Sequence of chain 1.A:
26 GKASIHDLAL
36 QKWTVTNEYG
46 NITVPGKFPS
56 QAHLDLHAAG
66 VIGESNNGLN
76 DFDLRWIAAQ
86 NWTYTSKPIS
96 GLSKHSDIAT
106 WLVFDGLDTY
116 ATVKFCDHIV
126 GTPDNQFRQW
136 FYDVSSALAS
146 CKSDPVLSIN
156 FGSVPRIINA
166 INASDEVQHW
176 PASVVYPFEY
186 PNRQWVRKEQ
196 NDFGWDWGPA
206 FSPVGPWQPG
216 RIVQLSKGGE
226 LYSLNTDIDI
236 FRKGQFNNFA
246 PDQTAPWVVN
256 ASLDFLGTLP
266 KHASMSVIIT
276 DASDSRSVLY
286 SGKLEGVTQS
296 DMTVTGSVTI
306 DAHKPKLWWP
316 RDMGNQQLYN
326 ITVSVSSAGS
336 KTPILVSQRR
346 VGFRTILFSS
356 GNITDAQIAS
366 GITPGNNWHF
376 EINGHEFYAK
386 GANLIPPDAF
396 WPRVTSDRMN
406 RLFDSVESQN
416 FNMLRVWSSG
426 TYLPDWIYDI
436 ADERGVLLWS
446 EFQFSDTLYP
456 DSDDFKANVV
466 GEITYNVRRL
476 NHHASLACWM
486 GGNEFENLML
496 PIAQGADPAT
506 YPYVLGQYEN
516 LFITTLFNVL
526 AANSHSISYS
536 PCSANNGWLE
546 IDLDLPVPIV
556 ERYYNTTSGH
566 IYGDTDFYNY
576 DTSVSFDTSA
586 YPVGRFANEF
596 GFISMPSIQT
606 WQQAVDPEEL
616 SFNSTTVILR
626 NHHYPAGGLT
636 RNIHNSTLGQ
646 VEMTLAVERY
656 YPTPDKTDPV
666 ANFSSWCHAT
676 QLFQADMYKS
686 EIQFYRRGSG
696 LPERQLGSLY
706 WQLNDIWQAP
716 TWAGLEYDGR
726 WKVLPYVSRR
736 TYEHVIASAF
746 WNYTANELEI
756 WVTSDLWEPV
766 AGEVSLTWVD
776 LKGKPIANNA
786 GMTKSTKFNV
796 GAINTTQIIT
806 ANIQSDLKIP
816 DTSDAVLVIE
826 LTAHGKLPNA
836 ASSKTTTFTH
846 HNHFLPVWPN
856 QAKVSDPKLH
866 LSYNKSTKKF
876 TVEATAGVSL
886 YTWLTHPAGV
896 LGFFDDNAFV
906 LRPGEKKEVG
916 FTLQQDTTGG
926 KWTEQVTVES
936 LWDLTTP

Binding-site contacts:
Ligand atom N2 contacts residue TYR181 of chain 1.A at 3.9 Å.
Ligand atom C7 contacts residue LEU643 of chain 1.A at 4.2 Å (hydrophobic).
Ligand atom C5 contacts residue ASN640 of chain 1.A at 3.6 Å.
Ligand atom O7 contacts residue ASN640 of chain 1.A at 3.7 Å.
Ligand atom C2 contacts residue ASN640 of chain 1.A at 2.5 Å.
Ligand atom O5 contacts residue TYR181 of chain 1.A at 4.0 Å.
Ligand atom O5 contacts residue ALA631 of chain 1.A at 3.4 Å (h-bond).
Ligand atom C2 contacts residue TYR181 of chain 1.A at 3.9 Å (hydrophobic).
Ligand atom C5 contacts residue ALA631 of chain 1.A at 3.9 Å (hydrophobic).
Ligand atom C1 contacts residue PRO630 of chain 1.A at 3.6 Å (hydrophobic).
Ligand atom O5 contacts residue ASN640 of chain 1.A at 2.3 Å (h-bond).
Ligand atom O6 contacts residue ASN637 of chain 1.A at 3.8 Å.
Ligand atom C8 contacts residue TYR629 of chain 1.A at 3.8 Å (hydrophobic).
Ligand atom C1 contacts residue TYR181 of chain 1.A at 3.3 Å (hydrophobic).
Ligand atom C6 contacts residue ALA631 of chain 1.A at 4.1 Å (hydrophobic).
Ligand atom N2 contacts residue ASN640 of chain 1.A at 2.9 Å (h-bond).
Ligand atom O5 contacts residue ASN637 of chain 1.A at 2.9 Å (h-bond).
Ligand atom C1 contacts residue ASN640 of chain 1.A at 1.4 Å.
Ligand atom C4 contacts residue ASN640 of chain 1.A at 4.2 Å.
Ligand atom C3 contacts residue TYR181 of chain 1.A at 3.8 Å (hydrophobic).
Ligand atom C1 contacts residue ASN637 of chain 1.A at 3.6 Å.
Ligand atom C7 contacts residue ASN640 of chain 1.A at 3.8 Å.
Ligand atom C4 contacts residue TYR181 of chain 1.A at 4.5 Å (hydrophobic).
Ligand atom C5 contacts residue TYR181 of chain 1.A at 3.9 Å (hydrophobic).
Ligand atom C5 contacts residue ASN637 of chain 1.A at 4.0 Å.
Ligand atom O7 contacts residue LEU643 of chain 1.A at 3.7 Å.
Ligand atom O5 contacts residue PRO630 of chain 1.A at 4.4 Å.
Ligand atom C6 contacts residue ASN637 of chain 1.A at 3.9 Å.
Ligand atom C1 contacts residue ALA631 of chain 1.A at 3.9 Å (hydrophobic).
Ligand atom C3 contacts residue ASN640 of chain 1.A at 3.8 Å.
Ligand atom C8 contacts residue LEU643 of chain 1.A at 4.3 Å (hydrophobic).

This protein binds this small molecule.
Small molecule (SMILES): CC(=O)N[C@@H]1[C@@H](O)[C@H](O)[C@@H](CO)O[C@H]1O